Sequence of chain 1.D:
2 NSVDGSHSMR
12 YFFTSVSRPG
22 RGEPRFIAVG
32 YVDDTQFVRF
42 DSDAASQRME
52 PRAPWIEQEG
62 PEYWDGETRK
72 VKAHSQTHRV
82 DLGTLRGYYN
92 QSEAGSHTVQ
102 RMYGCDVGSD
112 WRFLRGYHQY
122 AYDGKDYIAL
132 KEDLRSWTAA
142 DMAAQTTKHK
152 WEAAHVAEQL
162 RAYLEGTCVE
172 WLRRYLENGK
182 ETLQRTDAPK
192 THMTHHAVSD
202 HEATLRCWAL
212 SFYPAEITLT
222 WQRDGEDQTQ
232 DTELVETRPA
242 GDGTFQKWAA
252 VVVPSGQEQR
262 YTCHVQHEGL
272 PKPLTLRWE

The protein below binds the small molecule below.
Small molecule (SMILES): CC[C@H](C)[C@H](NC(=O)[C@@H](N)CCCCN)C(=O)N[C@@H](C)C(=O)N[C@@H](CC(=O)O)C(=O)N[C@@H](Cc1ccc(O)cc1)C(=O)N[C@@H](CC(N)=O)C(=O)N[C@@H](Cc1ccc(O)cc1)C(=O)N[C@@H](CCCCN)C(=O)N[C@H](C=O)CC(C)C

Binding-site contacts:
Ligand atom OD1 contacts residue HIS75 of chain 1.D at 3.0 Å.
Ligand atom CG1 contacts residue TYR104 of chain 1.D at 3.1 Å (hydrophobic).
Ligand atom CA contacts residue TYR12 of chain 1.D at 3.5 Å (hydrophobic).
Ligand atom CD1 contacts residue HIS75 of chain 1.D at 3.4 Å.
Ligand atom CG2 contacts residue LYS71 of chain 1.D at 3.5 Å.
Ligand atom CD1 contacts residue ASP82 of chain 1.D at 3.4 Å.
Ligand atom NZ contacts residue ASP82 of chain 1.D at 3.4 Å (salt-bridge).
Ligand atom CE2 contacts residue GLN160 of chain 1.D at 2.9 Å.
Ligand atom O contacts residue TYR164 of chain 1.D at 2.8 Å (h-bond).
Ligand atom C contacts residue THR148 of chain 1.D at 3.6 Å.
Ligand atom CE contacts residue THR78 of chain 1.D at 3.6 Å.
Ligand atom CB contacts residue THR78 of chain 1.D at 3.4 Å.
Ligand atom CD1 contacts residue TYR121 of chain 1.D at 3.4 Å (hydrophobic).
Ligand atom C contacts residue TYR12 of chain 1.D at 3.4 Å (hydrophobic).
Ligand atom O contacts residue LYS71 of chain 1.D at 3.2 Å (salt-bridge).
Ligand atom ND2 contacts residue HIS75 of chain 1.D at 3.6 Å (h-bond).
Ligand atom CD1 contacts residue PHE14 of chain 1.D at 3.5 Å (hydrophobic).
Ligand atom CB contacts residue TYR104 of chain 1.D at 3.5 Å (hydrophobic).
Ligand atom CA contacts residue GLU68 of chain 1.D at 3.6 Å.
Ligand atom CZ contacts residue GLN160 of chain 1.D at 3.0 Å.
Ligand atom N contacts residue TYR104 of chain 1.D at 3.2 Å (h-bond).
Ligand atom CG2 contacts residue GLU68 of chain 1.D at 3.5 Å.
Ligand atom O contacts residue HIS75 of chain 1.D at 3.0 Å.
Ligand atom CA contacts residue THR148 of chain 1.D at 3.5 Å.
Ligand atom O contacts residue THR85 of chain 1.D at 3.2 Å.
Ligand atom O contacts residue TYR89 of chain 1.D at 3.6 Å (h-bond).
Ligand atom OD1 contacts residue ARG102 of chain 1.D at 2.8 Å (salt-bridge).
Ligand atom CD2 contacts residue TYR128 of chain 1.D at 3.3 Å (hydrophobic).
Ligand atom OH contacts residue GLN160 of chain 1.D at 2.2 Å (h-bond).
Ligand atom N contacts residue TYR12 of chain 1.D at 3.2 Å (h-bond).
Ligand atom O contacts residue TYR12 of chain 1.D at 3.6 Å.
Ligand atom CD2 contacts residue GLN160 of chain 1.D at 3.0 Å.
Ligand atom CE contacts residue TRP172 of chain 1.D at 3.2 Å (hydrophobic).
Ligand atom CG contacts residue ASP82 of chain 1.D at 3.2 Å.
Ligand atom N contacts residue GLU68 of chain 1.D at 3.0 Å (salt-bridge).
Ligand atom O contacts residue TRP152 of chain 1.D at 2.6 Å (h-bond).
Ligand atom CG1 contacts residue HIS75 of chain 1.D at 3.6 Å.
Ligand atom N contacts residue TYR176 of chain 1.D at 3.1 Å (h-bond).
Ligand atom NZ contacts residue THR78 of chain 1.D at 2.5 Å (h-bond).
Ligand atom CA contacts residue ASP82 of chain 1.D at 3.6 Å.